Sequence of chain 1.C:
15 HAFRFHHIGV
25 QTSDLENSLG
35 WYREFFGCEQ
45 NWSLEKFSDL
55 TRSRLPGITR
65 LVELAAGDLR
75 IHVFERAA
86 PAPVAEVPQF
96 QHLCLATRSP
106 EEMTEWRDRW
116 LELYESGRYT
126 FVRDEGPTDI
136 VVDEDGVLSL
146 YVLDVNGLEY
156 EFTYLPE

A small-molecule ligand and the protein it binds are described below.
Small molecule (SMILES): N[C@@H](Cc1ccc(O)c(O)c1)C(=O)O

Binding-site contacts:
Ligand atom OXT contacts residue LYS50 of chain 1.D at 4.3 Å.
Ligand atom CD2 contacts residue THR55 of chain 1.D at 4.2 Å.
Ligand atom CE2 contacts residue GLU156 of chain 1.C at 4.2 Å.
Ligand atom CA contacts residue LEU48 of chain 1.D at 4.3 Å (hydrophobic).
Ligand atom C contacts residue THR55 of chain 1.D at 3.8 Å.
Ligand atom CD2 contacts residue TYR146 of chain 1.C at 3.8 Å (hydrophobic).
Ligand atom CZ contacts residue HIS21 of chain 1.D at 4.3 Å.
Ligand atom O contacts residue PHE51 of chain 1.D at 3.2 Å.
Ligand atom OE2 contacts residue ARG58 of chain 1.D at 4.1 Å.
Ligand atom CZ contacts residue FE21 of chain 1.Q at 3.3 Å.
Ligand atom O contacts residue LEU48 of chain 1.D at 4.1 Å.
Ligand atom CE1 contacts residue TRP46 of chain 1.D at 4.2 Å (hydrophobic).
Ligand atom OE2 contacts residue FE21 of chain 1.Q at 2.5 Å.
Ligand atom CB contacts residue LEU48 of chain 1.D at 3.5 Å (hydrophobic).
Ligand atom CE1 contacts residue HIS76 of chain 1.D at 4.0 Å.
Ligand atom CE2 contacts residue TYR146 of chain 1.C at 3.4 Å (hydrophobic).
Ligand atom OE2 contacts residue TYR146 of chain 1.C at 2.9 Å (h-bond).
Ligand atom OZ contacts residue HIS76 of chain 1.D at 3.1 Å (h-bond).
Ligand atom OZ contacts residue GLU156 of chain 1.C at 3.3 Å (salt-bridge).
Ligand atom O contacts residue THR55 of chain 1.D at 3.2 Å.
Ligand atom OZ contacts residue HIS21 of chain 1.D at 3.0 Å (h-bond).
Ligand atom C contacts residue SER52 of chain 1.D at 3.6 Å.
Ligand atom OE2 contacts residue GLU156 of chain 1.C at 4.1 Å.
Ligand atom O contacts residue SER52 of chain 1.D at 2.7 Å (h-bond).
Ligand atom CD1 contacts residue TRP46 of chain 1.D at 4.2 Å (hydrophobic).
Ligand atom CD2 contacts residue LEU65 of chain 1.D at 4.2 Å (hydrophobic).
Ligand atom CZ contacts residue GLU156 of chain 1.C at 4.0 Å.
Ligand atom OXT contacts residue LEU48 of chain 1.D at 3.9 Å.
Ligand atom C contacts residue LEU48 of chain 1.D at 3.9 Å (hydrophobic).
Ligand atom CB contacts residue THR55 of chain 1.D at 4.0 Å.
Ligand atom CZ contacts residue HIS76 of chain 1.D at 3.7 Å.
Ligand atom CZ contacts residue TYR146 of chain 1.C at 4.2 Å (hydrophobic).
Ligand atom CE2 contacts residue FE21 of chain 1.Q at 3.2 Å.
Ligand atom CA contacts residue THR55 of chain 1.D at 3.5 Å.
Ligand atom OXT contacts residue SER52 of chain 1.D at 3.6 Å.
Ligand atom CA contacts residue SER52 of chain 1.D at 4.2 Å.
Ligand atom OXT contacts residue PHE51 of chain 1.D at 4.3 Å.
Ligand atom OE2 contacts residue HIS97 of chain 1.C at 4.1 Å.
Ligand atom OZ contacts residue FE21 of chain 1.Q at 2.4 Å.
Ligand atom C contacts residue PHE51 of chain 1.D at 4.2 Å (hydrophobic).

Sequence of chain 1.D:
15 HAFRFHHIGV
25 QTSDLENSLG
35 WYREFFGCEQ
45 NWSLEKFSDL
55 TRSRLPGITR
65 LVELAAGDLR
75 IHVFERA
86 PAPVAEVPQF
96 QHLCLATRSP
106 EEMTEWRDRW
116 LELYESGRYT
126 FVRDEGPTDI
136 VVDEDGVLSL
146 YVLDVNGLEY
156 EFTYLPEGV